This protein binds this small molecule.
Small molecule (SMILES): CC(=O)N[C@@H]1[C@@H](O)[C@H](O)[C@@H](CO)O[C@H]1O

Binding-site contacts:
Ligand atom O5 contacts residue ASN156 of chain 1.B at 2.4 Å (h-bond).
Ligand atom O7 contacts residue ASN156 of chain 1.B at 3.8 Å.
Ligand atom C4 contacts residue ASN156 of chain 1.B at 4.2 Å.
Ligand atom C3 contacts residue ASN156 of chain 1.B at 3.8 Å.
Ligand atom C1 contacts residue GLU123 of chain 1.B at 3.8 Å.
Ligand atom C1 contacts residue ASN156 of chain 1.B at 1.4 Å.
Ligand atom C6 contacts residue ASN156 of chain 1.B at 4.4 Å.
Ligand atom C5 contacts residue ASN156 of chain 1.B at 3.7 Å.
Ligand atom N2 contacts residue ASN156 of chain 1.B at 2.9 Å (h-bond).
Ligand atom C2 contacts residue GLU123 of chain 1.B at 3.9 Å.
Ligand atom C7 contacts residue ASN156 of chain 1.B at 3.5 Å.
Ligand atom O5 contacts residue GLU123 of chain 1.B at 3.9 Å.
Ligand atom C2 contacts residue ASN156 of chain 1.B at 2.5 Å.

Sequence of chain 1.B:
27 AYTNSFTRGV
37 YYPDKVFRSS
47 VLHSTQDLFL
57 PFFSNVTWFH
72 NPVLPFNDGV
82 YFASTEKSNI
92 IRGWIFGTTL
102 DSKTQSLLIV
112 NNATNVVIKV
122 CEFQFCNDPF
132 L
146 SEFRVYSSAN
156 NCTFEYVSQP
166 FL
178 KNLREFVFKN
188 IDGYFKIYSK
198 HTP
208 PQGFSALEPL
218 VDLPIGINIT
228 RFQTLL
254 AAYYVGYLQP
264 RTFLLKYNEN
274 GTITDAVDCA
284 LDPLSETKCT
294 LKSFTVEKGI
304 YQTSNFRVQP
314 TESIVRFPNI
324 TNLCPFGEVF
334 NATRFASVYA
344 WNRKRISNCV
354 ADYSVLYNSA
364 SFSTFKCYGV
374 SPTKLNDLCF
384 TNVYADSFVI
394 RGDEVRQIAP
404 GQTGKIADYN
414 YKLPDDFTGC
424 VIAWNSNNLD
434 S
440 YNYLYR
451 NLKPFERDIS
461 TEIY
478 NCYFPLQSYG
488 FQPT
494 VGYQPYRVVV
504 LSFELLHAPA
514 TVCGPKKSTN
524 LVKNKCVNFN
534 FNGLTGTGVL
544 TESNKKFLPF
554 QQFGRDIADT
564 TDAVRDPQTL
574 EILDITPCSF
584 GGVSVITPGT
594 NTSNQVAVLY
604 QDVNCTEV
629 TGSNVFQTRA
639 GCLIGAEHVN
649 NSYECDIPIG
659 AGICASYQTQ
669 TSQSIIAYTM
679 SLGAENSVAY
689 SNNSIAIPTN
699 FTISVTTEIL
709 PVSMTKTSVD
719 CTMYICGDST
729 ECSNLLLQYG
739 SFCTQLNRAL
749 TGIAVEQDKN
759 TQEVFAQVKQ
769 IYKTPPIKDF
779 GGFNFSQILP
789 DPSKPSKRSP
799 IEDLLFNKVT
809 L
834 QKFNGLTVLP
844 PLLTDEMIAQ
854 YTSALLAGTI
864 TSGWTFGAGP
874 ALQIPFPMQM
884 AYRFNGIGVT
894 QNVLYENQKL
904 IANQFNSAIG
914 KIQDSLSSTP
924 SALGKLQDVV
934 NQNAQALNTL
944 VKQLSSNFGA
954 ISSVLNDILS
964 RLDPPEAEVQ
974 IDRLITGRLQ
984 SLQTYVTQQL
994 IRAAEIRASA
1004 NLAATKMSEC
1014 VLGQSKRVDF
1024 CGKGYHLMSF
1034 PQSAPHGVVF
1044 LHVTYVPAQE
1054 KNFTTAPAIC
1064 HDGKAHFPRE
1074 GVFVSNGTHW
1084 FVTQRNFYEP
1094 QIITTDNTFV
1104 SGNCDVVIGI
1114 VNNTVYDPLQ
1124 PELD